A small-molecule ligand and the protein it binds are described below.
Small molecule (SMILES): CCCCCCCCCCCC[N+](C)(C)CCCS(=O)(=O)O

Binding-site contacts:
Ligand atom C1 contacts residue TRP374 of chain 31.A at 3.3 Å (hydrophobic).
Ligand atom O1S contacts residue LYS215 of chain 31.A at 3.9 Å.
Ligand atom C2 contacts residue TRP374 of chain 31.A at 4.0 Å (hydrophobic).
Ligand atom O2S contacts residue LYS215 of chain 31.A at 3.1 Å (salt-bridge).
Ligand atom N1 contacts residue TRP374 of chain 31.A at 3.5 Å.
Ligand atom C2 contacts residue ARG224 of chain 31.A at 4.0 Å.
Ligand atom S1 contacts residue ARG224 of chain 31.A at 4.0 Å.
Ligand atom C3 contacts residue ASP229 of chain 31.A at 4.4 Å.
Ligand atom O1S contacts residue PHE223 of chain 31.A at 3.2 Å.
Ligand atom S1 contacts residue GLY222 of chain 31.A at 3.8 Å.
Ligand atom O1S contacts residue GLY222 of chain 31.A at 3.0 Å (h-bond).
Ligand atom C3 contacts residue TRP374 of chain 31.A at 4.0 Å (hydrophobic).
Ligand atom O3S contacts residue ARG224 of chain 31.A at 3.8 Å.
Ligand atom S1 contacts residue LYS215 of chain 31.A at 4.1 Å.
Ligand atom O2S contacts residue GLY222 of chain 31.A at 3.4 Å (h-bond).
Ligand atom S1 contacts residue TRP374 of chain 31.A at 4.4 Å.
Ligand atom C1 contacts residue ARG224 of chain 31.A at 4.1 Å.
Ligand atom O1S contacts residue ARG224 of chain 31.A at 2.9 Å (salt-bridge).
Ligand atom O1S contacts residue TRP374 of chain 31.A at 4.0 Å.

Sequence of chain 31.A:
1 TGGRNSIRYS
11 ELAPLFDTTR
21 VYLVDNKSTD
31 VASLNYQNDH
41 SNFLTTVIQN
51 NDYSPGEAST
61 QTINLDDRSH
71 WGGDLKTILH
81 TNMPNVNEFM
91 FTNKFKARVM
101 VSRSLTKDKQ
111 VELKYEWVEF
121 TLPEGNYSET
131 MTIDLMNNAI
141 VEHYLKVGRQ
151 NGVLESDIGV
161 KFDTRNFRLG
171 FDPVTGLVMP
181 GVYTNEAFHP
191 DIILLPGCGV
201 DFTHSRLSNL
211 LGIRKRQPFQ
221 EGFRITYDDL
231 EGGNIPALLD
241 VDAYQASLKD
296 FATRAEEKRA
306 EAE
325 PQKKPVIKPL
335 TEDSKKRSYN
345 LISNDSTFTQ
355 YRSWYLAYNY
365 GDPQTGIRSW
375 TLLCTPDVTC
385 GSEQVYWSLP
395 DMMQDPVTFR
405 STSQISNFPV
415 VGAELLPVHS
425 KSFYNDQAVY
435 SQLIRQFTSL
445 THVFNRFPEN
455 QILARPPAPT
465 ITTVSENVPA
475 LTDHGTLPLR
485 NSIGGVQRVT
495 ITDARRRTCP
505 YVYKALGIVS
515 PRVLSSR